A small-molecule ligand and the protein it binds are described below.
Small molecule (SMILES): OC[C@H]1O[C@@](CO)(O[C@H]2O[C@H](CO)[C@@H](O)[C@H](O)[C@H]2O)[C@@H](O)[C@@H]1O

Binding-site contacts:
Ligand atom C5 contacts residue ARG79 of chain 1.B at 4.4 Å.
Ligand atom O3 contacts residue GLU80 of chain 1.B at 2.8 Å (salt-bridge).
Ligand atom C4 contacts residue GLU400 of chain 1.B at 4.0 Å.
Ligand atom C3 contacts residue GLU80 of chain 1.B at 3.7 Å.
Ligand atom C2 contacts residue ASP77 of chain 1.B at 3.9 Å.
Ligand atom O4 contacts residue LYS83 of chain 1.B at 3.3 Å (salt-bridge).
Ligand atom C6 contacts residue TRP415 of chain 1.B at 3.4 Å (hydrophobic).
Ligand atom O1 contacts residue PRO60 of chain 1.B at 4.3 Å.
Ligand atom C6 contacts residue TRP415 of chain 1.B at 3.4 Å (hydrophobic).
Ligand atom O3 contacts residue LYS83 of chain 1.B at 3.5 Å (salt-bridge).
Ligand atom O3 contacts residue GLU414 of chain 1.B at 3.8 Å.
Ligand atom O4 contacts residue GLU400 of chain 1.B at 3.5 Å (salt-bridge).
Ligand atom O6 contacts residue GLU400 of chain 1.B at 3.1 Å (salt-bridge).
Ligand atom O1 contacts residue ASP77 of chain 1.B at 4.1 Å.
Ligand atom O1 contacts residue VAL22 of chain 1.B at 3.9 Å.
Ligand atom C6 contacts residue GLU400 of chain 1.B at 3.6 Å.
Ligand atom O1 contacts residue TRP25 of chain 1.B at 3.7 Å.
Ligand atom O4 contacts residue LYS396 of chain 1.B at 3.2 Å.
Ligand atom O6 contacts residue PHE417 of chain 1.B at 3.5 Å.
Ligand atom O2 contacts residue GLU80 of chain 1.B at 4.0 Å.
Ligand atom C2 contacts residue ARG79 of chain 1.B at 4.1 Å.
Ligand atom O4 contacts residue GLU414 of chain 1.B at 2.5 Å (salt-bridge).
Ligand atom O5 contacts residue GLU400 of chain 1.B at 4.3 Å.
Ligand atom C1 contacts residue ASP77 of chain 1.B at 4.0 Å.
Ligand atom O6 contacts residue TRP415 of chain 1.B at 3.2 Å (h-bond).
Ligand atom O2 contacts residue VAL22 of chain 1.B at 3.9 Å.
Ligand atom O3 contacts residue ARG79 of chain 1.B at 3.7 Å.
Ligand atom C3 contacts residue LYS83 of chain 1.B at 4.3 Å.
Ligand atom C5 contacts residue GLU400 of chain 1.B at 3.2 Å.
Ligand atom C6 contacts residue ARG79 of chain 1.B at 4.0 Å.
Ligand atom C1 contacts residue ARG79 of chain 1.B at 3.7 Å.
Ligand atom C4 contacts residue LYS83 of chain 1.B at 4.3 Å.
Ligand atom O5 contacts residue ARG79 of chain 1.B at 3.4 Å (salt-bridge).
Ligand atom C4 contacts residue GLU414 of chain 1.B at 3.3 Å.
Ligand atom O6 contacts residue TRP415 of chain 1.B at 2.8 Å (h-bond).
Ligand atom O6 contacts residue GLU414 of chain 1.B at 3.5 Å.
Ligand atom O2 contacts residue ASP77 of chain 1.B at 3.9 Å.
Ligand atom C3 contacts residue GLU414 of chain 1.B at 4.2 Å.
Ligand atom C1 contacts residue VAL22 of chain 1.B at 3.6 Å (hydrophobic).
Ligand atom O6 contacts residue ARG79 of chain 1.B at 3.2 Å (salt-bridge).

Sequence of chain 1.B:
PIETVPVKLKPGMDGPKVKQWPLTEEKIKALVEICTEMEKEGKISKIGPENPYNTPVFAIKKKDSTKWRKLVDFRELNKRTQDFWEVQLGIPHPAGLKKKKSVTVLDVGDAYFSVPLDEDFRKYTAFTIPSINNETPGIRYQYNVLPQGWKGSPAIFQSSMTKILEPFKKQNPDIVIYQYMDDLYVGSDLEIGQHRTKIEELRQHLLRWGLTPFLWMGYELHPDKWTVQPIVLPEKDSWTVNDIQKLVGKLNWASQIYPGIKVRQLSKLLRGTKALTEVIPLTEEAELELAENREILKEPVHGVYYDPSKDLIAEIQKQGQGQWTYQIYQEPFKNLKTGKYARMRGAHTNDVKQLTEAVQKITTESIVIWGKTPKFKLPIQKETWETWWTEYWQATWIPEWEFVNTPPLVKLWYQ